Sequence of chain 1.C:
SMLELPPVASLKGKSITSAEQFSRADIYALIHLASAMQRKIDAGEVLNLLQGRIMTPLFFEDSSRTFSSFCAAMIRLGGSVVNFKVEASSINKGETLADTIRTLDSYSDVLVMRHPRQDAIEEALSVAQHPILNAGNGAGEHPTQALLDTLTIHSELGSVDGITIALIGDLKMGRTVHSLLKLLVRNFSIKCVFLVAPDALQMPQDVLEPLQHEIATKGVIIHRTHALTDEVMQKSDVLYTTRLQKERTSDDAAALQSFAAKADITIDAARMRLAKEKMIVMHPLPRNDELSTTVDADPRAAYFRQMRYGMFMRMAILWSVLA

This small molecule binds to this protein.
Small molecule (SMILES): N[C@@H](CC(=O)O)C(=O)O

Sequence of chain 1.A:
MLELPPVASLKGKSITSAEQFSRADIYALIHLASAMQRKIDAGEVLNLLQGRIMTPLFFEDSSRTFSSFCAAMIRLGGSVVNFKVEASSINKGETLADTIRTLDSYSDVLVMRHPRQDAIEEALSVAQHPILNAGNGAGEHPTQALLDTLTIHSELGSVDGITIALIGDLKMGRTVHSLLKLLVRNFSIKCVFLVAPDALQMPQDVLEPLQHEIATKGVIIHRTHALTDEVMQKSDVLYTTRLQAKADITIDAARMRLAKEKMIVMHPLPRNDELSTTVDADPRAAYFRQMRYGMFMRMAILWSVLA

Binding-site contacts:
Ligand atom OD1 contacts residue PO41 of chain 1.L at 4.2 Å.
Ligand atom CB contacts residue PRO288 of chain 1.C at 4.4 Å (hydrophobic).
Ligand atom OXT contacts residue THR176 of chain 1.C at 3.6 Å.
Ligand atom OD2 contacts residue PRO290 of chain 1.C at 4.4 Å.
Ligand atom C contacts residue ARG114 of chain 1.C at 3.8 Å.
Ligand atom OXT contacts residue HIS142 of chain 1.C at 3.6 Å.
Ligand atom OD1 contacts residue LYS93 of chain 1.A at 2.6 Å (salt-bridge).
Ligand atom C contacts residue LYS93 of chain 1.A at 4.2 Å.
Ligand atom O contacts residue PO41 of chain 1.L at 3.6 Å.
Ligand atom C contacts residue ARG175 of chain 1.C at 3.3 Å.
Ligand atom O contacts residue ARG114 of chain 1.C at 3.0 Å (salt-bridge).
Ligand atom CB contacts residue THR176 of chain 1.C at 4.0 Å.
Ligand atom O contacts residue LYS93 of chain 1.A at 3.5 Å (salt-bridge).
Ligand atom O contacts residue ARG175 of chain 1.C at 2.6 Å (salt-bridge).
Ligand atom N contacts residue LEU289 of chain 1.C at 2.7 Å (h-bond).
Ligand atom CG contacts residue ARG243 of chain 1.C at 3.6 Å.
Ligand atom OD2 contacts residue ARG243 of chain 1.C at 3.0 Å (salt-bridge).
Ligand atom CB contacts residue LEU289 of chain 1.C at 3.3 Å (hydrophobic).
Ligand atom CA contacts residue HIS142 of chain 1.C at 4.3 Å.
Ligand atom CA contacts residue THR176 of chain 1.C at 4.0 Å.
Ligand atom OD1 contacts residue ARG243 of chain 1.C at 3.2 Å (salt-bridge).
Ligand atom OD1 contacts residue PRO290 of chain 1.C at 4.1 Å.
Ligand atom OXT contacts residue ARG175 of chain 1.C at 2.6 Å (salt-bridge).
Ligand atom CG contacts residue LYS93 of chain 1.A at 3.8 Å.
Ligand atom OD2 contacts residue GLN245 of chain 1.C at 2.9 Å (h-bond).
Ligand atom O contacts residue HIS142 of chain 1.C at 4.3 Å.
Ligand atom OD1 contacts residue LEU289 of chain 1.C at 4.3 Å.
Ligand atom OD2 contacts residue LEU289 of chain 1.C at 4.2 Å.
Ligand atom C contacts residue HIS142 of chain 1.C at 3.8 Å.
Ligand atom CA contacts residue PO41 of chain 1.L at 4.0 Å.
Ligand atom N contacts residue LYS93 of chain 1.A at 3.6 Å.
Ligand atom CG contacts residue LEU289 of chain 1.C at 3.8 Å (hydrophobic).
Ligand atom C contacts residue PO41 of chain 1.L at 4.3 Å.
Ligand atom N contacts residue PRO290 of chain 1.C at 3.7 Å.
Ligand atom OD1 contacts residue GLN245 of chain 1.C at 3.6 Å (h-bond).
Ligand atom CG contacts residue GLN245 of chain 1.C at 3.5 Å.
Ligand atom N contacts residue PO41 of chain 1.L at 2.7 Å (h-bond).
Ligand atom C contacts residue THR176 of chain 1.C at 4.2 Å.
Ligand atom CA contacts residue LEU289 of chain 1.C at 3.4 Å (hydrophobic).
Ligand atom CG contacts residue PRO290 of chain 1.C at 4.2 Å (hydrophobic).